This protein binds this small molecule.
Small molecule (SMILES): [NH3+][Pt]1([NH3+])OC(=O)C2(CCC2)C(=O)O1

Binding-site contacts:
Ligand atom PT1 contacts residue TYR25 of chain 1.B at 3.6 Å.
Ligand atom PT1 contacts residue MET29 of chain 1.B at 2.3 Å.
Ligand atom PT1 contacts residue ASP14 of chain 1.B at 3.8 Å.

Sequence of chain 1.B:
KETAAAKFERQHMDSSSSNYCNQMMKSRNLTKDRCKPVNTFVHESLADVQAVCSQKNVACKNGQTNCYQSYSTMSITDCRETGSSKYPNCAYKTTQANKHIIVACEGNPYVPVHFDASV